Sequence of chain 27.H:
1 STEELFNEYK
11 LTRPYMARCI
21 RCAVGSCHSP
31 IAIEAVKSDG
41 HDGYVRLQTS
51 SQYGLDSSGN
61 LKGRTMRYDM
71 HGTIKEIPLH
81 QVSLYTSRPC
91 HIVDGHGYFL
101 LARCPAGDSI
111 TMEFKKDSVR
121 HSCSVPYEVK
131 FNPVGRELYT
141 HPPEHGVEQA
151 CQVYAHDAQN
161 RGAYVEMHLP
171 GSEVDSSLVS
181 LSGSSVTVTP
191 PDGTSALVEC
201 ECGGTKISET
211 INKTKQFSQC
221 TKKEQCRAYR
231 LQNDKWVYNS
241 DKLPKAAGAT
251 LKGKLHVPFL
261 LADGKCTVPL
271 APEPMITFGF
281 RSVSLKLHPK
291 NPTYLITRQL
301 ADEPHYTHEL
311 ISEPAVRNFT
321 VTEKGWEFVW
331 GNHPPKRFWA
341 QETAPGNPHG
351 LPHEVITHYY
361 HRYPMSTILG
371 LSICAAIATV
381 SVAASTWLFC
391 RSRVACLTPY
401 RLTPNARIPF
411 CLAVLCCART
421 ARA

Binding-site contacts:
Ligand atom C1 contacts residue ASN212 of chain 27.H at 1.4 Å.
Ligand atom O5 contacts residue ASN212 of chain 27.H at 2.4 Å (h-bond).
Ligand atom C7 contacts residue ASN212 of chain 27.H at 4.0 Å.
Ligand atom C5 contacts residue ASN212 of chain 27.H at 3.7 Å.
Ligand atom N2 contacts residue ASN212 of chain 27.H at 2.9 Å (h-bond).
Ligand atom C3 contacts residue ASN212 of chain 27.H at 3.8 Å.
Ligand atom N2 contacts residue ILE211 of chain 27.H at 4.5 Å.
Ligand atom O6 contacts residue ASN212 of chain 27.H at 4.3 Å.
Ligand atom C2 contacts residue ASN212 of chain 27.H at 2.5 Å.
Ligand atom C1 contacts residue ILE211 of chain 27.H at 4.3 Å (hydrophobic).
Ligand atom C4 contacts residue ASN212 of chain 27.H at 4.2 Å.

This protein binds this small molecule.
Small molecule (SMILES): CC(=O)N[C@@H]1[C@@H](O)[C@H](O)[C@@H](CO)O[C@H]1O